Sequence of chain 1.B:
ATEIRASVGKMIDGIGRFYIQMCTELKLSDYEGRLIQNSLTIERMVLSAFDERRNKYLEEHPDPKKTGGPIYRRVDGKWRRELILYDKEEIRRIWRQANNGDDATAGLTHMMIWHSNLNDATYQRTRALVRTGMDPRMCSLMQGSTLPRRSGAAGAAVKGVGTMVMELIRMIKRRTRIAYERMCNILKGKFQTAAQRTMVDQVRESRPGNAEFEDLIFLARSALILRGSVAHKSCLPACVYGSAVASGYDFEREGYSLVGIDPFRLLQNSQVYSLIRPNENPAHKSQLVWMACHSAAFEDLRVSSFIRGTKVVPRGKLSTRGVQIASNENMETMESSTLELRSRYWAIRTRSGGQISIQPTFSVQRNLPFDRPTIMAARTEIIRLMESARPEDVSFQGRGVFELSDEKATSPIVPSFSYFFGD

Binding-site contacts:
Ligand atom C1 contacts residue TYR282 of chain 1.B at 3.6 Å (hydrophobic).
Ligand atom O30 contacts residue TYR45 of chain 1.A at 3.3 Å.
Ligand atom C21 contacts residue TYR306 of chain 1.A at 3.5 Å (hydrophobic).
Ligand atom O29 contacts residue TYR289 of chain 1.B at 3.3 Å.
Ligand atom O29 contacts residue ASP295 of chain 1.B at 3.2 Å (salt-bridge).
Ligand atom C11 contacts residue TYR282 of chain 1.B at 3.3 Å (hydrophobic).
Ligand atom N26 contacts residue TYR282 of chain 1.B at 3.3 Å (h-bond).
Ligand atom C21 contacts residue TYR45 of chain 1.A at 3.4 Å (hydrophobic).
Ligand atom CL32 contacts residue TYR45 of chain 1.A at 2.8 Å.
Ligand atom C2 contacts residue GLU287 of chain 1.B at 3.5 Å.
Ligand atom C20 contacts residue ASN302 of chain 1.B at 3.3 Å.
Ligand atom C6 contacts residue ARG92 of chain 1.A at 3.8 Å.
Ligand atom C4 contacts residue TYR282 of chain 1.B at 3.7 Å (hydrophobic).
Ligand atom O27 contacts residue ASP295 of chain 1.B at 3.3 Å (salt-bridge).
Ligand atom O30 contacts residue GLU46 of chain 1.A at 3.5 Å (salt-bridge).
Ligand atom N23 contacts residue TRP97 of chain 1.A at 3.8 Å.
Ligand atom C5 contacts residue TYR282 of chain 1.B at 3.5 Å (hydrophobic).
Ligand atom C10 contacts residue TYR282 of chain 1.B at 3.6 Å (hydrophobic).
Ligand atom C20 contacts residue TYR306 of chain 1.A at 3.7 Å (hydrophobic).
Ligand atom O29 contacts residue LEU299 of chain 1.B at 3.4 Å.
Ligand atom O27 contacts residue ARG298 of chain 1.B at 3.7 Å.
Ligand atom O30 contacts residue TRP97 of chain 1.A at 3.2 Å.
Ligand atom N24 contacts residue ASN302 of chain 1.B at 3.7 Å.
Ligand atom O27 contacts residue TYR282 of chain 1.B at 3.4 Å (h-bond).
Ligand atom C16 contacts residue SER369 of chain 1.A at 3.5 Å.
Ligand atom C2 contacts residue TYR282 of chain 1.B at 3.6 Å (hydrophobic).
Ligand atom C5 contacts residue ARG298 of chain 1.B at 3.0 Å.
Ligand atom C22 contacts residue ARG92 of chain 1.A at 3.6 Å.
Ligand atom C4 contacts residue ARG298 of chain 1.B at 3.3 Å.
Ligand atom C15 contacts residue TYR45 of chain 1.A at 3.6 Å (hydrophobic).
Ligand atom O28 contacts residue SER369 of chain 1.A at 2.4 Å (h-bond).
Ligand atom C22 contacts residue SER369 of chain 1.A at 3.6 Å.
Ligand atom N23 contacts residue TYR45 of chain 1.A at 3.5 Å.
Ligand atom C15 contacts residue TRP97 of chain 1.A at 3.5 Å (hydrophobic).
Ligand atom O31 contacts residue SER369 of chain 1.A at 3.5 Å (h-bond).
Ligand atom C19 contacts residue TYR45 of chain 1.A at 3.7 Å (hydrophobic).
Ligand atom C18 contacts residue ASN302 of chain 1.B at 3.5 Å.
Ligand atom C7 contacts residue TYR282 of chain 1.B at 3.5 Å (hydrophobic).
Ligand atom C13 contacts residue TYR282 of chain 1.B at 3.5 Å (hydrophobic).
Ligand atom N26 contacts residue ASP295 of chain 1.B at 3.4 Å (salt-bridge).

Sequence of chain 1.A:
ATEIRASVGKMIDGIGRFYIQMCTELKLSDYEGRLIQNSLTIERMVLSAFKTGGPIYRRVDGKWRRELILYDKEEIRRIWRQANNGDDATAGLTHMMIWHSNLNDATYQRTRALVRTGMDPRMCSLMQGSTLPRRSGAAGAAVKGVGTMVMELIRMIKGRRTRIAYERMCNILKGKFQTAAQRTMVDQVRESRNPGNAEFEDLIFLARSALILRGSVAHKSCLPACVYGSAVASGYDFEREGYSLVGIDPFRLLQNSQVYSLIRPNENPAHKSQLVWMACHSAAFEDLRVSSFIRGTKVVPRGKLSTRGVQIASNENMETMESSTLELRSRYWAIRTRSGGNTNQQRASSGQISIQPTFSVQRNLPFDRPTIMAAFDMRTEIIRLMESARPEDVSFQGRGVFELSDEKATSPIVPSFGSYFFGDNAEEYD

The protein below binds the small molecule below.
Small molecule (SMILES): COc1ccccc1-c1noc(C)c1C(=O)N1CCN(c2ccc([N+](=O)[O-])cc2Cl)CC1